Sequence of chain 1.H:
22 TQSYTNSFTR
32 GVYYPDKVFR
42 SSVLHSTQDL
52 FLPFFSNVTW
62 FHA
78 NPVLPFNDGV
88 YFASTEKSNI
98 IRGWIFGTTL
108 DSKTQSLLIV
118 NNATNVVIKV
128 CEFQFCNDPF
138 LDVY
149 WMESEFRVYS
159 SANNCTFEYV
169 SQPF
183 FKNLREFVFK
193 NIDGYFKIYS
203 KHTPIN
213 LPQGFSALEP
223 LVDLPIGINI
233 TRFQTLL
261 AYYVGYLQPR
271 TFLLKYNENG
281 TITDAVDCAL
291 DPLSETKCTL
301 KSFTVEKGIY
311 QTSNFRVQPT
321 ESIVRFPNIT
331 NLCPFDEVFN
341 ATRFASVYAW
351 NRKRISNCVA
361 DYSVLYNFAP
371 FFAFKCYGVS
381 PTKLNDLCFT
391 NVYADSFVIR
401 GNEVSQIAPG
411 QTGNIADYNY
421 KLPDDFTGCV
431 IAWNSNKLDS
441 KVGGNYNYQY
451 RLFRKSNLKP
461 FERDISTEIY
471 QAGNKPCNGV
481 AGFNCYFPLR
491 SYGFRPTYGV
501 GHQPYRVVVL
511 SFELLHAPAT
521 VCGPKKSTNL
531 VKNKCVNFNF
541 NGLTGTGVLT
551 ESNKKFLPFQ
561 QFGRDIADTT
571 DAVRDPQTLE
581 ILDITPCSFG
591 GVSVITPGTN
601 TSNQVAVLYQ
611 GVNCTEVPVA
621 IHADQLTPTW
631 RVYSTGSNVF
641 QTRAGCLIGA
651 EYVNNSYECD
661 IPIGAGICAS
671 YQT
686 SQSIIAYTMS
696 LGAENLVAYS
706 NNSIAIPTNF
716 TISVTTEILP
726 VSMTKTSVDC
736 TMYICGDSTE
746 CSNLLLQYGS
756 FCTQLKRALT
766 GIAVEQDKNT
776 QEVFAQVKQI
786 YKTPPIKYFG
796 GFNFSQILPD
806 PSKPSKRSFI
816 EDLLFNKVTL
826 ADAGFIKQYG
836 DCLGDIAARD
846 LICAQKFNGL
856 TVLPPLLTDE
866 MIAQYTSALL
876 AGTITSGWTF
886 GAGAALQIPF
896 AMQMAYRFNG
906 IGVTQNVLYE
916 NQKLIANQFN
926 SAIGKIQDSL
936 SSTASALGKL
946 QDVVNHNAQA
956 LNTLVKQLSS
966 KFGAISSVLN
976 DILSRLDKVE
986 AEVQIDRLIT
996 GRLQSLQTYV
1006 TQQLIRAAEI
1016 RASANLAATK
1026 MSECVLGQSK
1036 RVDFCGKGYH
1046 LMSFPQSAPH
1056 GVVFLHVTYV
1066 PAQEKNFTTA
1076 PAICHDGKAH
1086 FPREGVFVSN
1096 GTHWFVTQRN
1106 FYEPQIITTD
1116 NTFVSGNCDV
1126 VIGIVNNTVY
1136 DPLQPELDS

Binding-site contacts:
Ligand atom O7 contacts residue ASN654 of chain 1.H at 3.6 Å.
Ligand atom C2 contacts residue ASN654 of chain 1.H at 2.4 Å.
Ligand atom O5 contacts residue ASN654 of chain 1.H at 2.4 Å (h-bond).
Ligand atom C8 contacts residue TYR652 of chain 1.H at 3.7 Å (hydrophobic).
Ligand atom C3 contacts residue ASN654 of chain 1.H at 3.8 Å.
Ligand atom N2 contacts residue ASN654 of chain 1.H at 2.8 Å (h-bond).
Ligand atom C8 contacts residue VAL653 of chain 1.H at 4.0 Å (hydrophobic).
Ligand atom C7 contacts residue ASN654 of chain 1.H at 3.4 Å.
Ligand atom C8 contacts residue ASN654 of chain 1.H at 4.2 Å.
Ligand atom C1 contacts residue ASN654 of chain 1.H at 1.4 Å.
Ligand atom C4 contacts residue ASN654 of chain 1.H at 4.2 Å.
Ligand atom C5 contacts residue ASN654 of chain 1.H at 3.7 Å.

The small molecule below binds the protein below.
Small molecule (SMILES): CC(=O)N[C@@H]1[C@@H](O)[C@H](O)[C@@H](CO)O[C@H]1O